Binding-site contacts:
Ligand atom C4 contacts residue ASN343 of chain 1.A at 4.2 Å.
Ligand atom C1 contacts residue ASN343 of chain 1.A at 1.5 Å.
Ligand atom O7 contacts residue ASN343 of chain 1.A at 3.6 Å.
Ligand atom C8 contacts residue ASN343 of chain 1.A at 4.3 Å.
Ligand atom C8 contacts residue ASP411 of chain 1.A at 4.0 Å.
Ligand atom C5 contacts residue ASN343 of chain 1.A at 3.7 Å.
Ligand atom C8 contacts residue GLY339 of chain 1.A at 3.9 Å.
Ligand atom O5 contacts residue ASN343 of chain 1.A at 2.4 Å (h-bond).
Ligand atom N2 contacts residue ASN343 of chain 1.A at 2.8 Å (h-bond).
Ligand atom C3 contacts residue ASN343 of chain 1.A at 3.8 Å.
Ligand atom C2 contacts residue ASN343 of chain 1.A at 2.5 Å.
Ligand atom O5 contacts residue TRP398 of chain 1.A at 4.1 Å.
Ligand atom C7 contacts residue ASN343 of chain 1.A at 3.4 Å.

This protein binds this small molecule.
Small molecule (SMILES): CC(=O)N[C@@H]1[C@@H](O)[C@H](O)[C@@H](CO)O[C@H]1O

Sequence of chain 1.A:
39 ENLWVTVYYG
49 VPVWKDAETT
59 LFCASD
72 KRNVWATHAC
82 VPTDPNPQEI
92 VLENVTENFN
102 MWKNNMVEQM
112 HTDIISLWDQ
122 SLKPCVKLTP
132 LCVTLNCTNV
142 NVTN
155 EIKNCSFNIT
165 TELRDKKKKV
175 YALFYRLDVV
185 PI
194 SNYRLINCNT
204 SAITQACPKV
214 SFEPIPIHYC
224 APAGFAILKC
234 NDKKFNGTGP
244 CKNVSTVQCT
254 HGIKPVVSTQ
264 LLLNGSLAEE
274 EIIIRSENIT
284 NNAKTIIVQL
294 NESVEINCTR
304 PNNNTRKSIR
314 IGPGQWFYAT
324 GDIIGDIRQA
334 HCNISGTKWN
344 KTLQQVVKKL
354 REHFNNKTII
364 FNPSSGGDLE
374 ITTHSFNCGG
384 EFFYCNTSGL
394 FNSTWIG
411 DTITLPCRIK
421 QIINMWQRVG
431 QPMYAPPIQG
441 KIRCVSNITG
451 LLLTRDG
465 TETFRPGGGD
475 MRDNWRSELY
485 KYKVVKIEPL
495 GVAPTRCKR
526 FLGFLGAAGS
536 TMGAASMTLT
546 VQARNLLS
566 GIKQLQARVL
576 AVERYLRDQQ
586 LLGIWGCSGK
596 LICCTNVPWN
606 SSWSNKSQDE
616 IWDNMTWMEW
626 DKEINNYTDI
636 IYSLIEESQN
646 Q